Binding-site contacts:
Ligand atom O4 contacts residue MSE204 of chain 1.J at 3.5 Å.
Ligand atom O4 contacts residue GOL1 of chain 1.ZA at 3.8 Å.
Ligand atom C2 contacts residue GLY103 of chain 1.J at 3.6 Å.
Ligand atom C6 contacts residue THR101 of chain 1.J at 4.0 Å.
Ligand atom C4 contacts residue GLU203 of chain 1.J at 4.0 Å.
Ligand atom C2 contacts residue PHE169 of chain 1.J at 3.7 Å (hydrophobic).
Ligand atom C6 contacts residue THR102 of chain 1.J at 3.9 Å.
Ligand atom C4 contacts residue GLN173 of chain 1.J at 3.7 Å.
Ligand atom O4 contacts residue PHE202 of chain 1.J at 3.9 Å.
Ligand atom C4 contacts residue PHE169 of chain 1.J at 3.9 Å (hydrophobic).
Ligand atom N1 contacts residue ILE227 of chain 1.J at 4.0 Å.
Ligand atom N1 contacts residue THR102 of chain 1.J at 3.8 Å.
Ligand atom O2 contacts residue GLN173 of chain 1.J at 3.6 Å.
Ligand atom O2 contacts residue GLY103 of chain 1.J at 3.7 Å.
Ligand atom C5 contacts residue THR101 of chain 1.J at 3.8 Å.
Ligand atom O4 contacts residue GLN173 of chain 1.J at 3.0 Å (h-bond).
Ligand atom N1 contacts residue PHE169 of chain 1.J at 4.0 Å.
Ligand atom N3 contacts residue ARG175 of chain 1.J at 4.3 Å.
Ligand atom C5 contacts residue PHE169 of chain 1.J at 4.2 Å (hydrophobic).
Ligand atom N1 contacts residue GLY103 of chain 1.J at 3.6 Å (h-bond).
Ligand atom N3 contacts residue PHE202 of chain 1.J at 3.9 Å.
Ligand atom O4 contacts residue GLU203 of chain 1.J at 3.2 Å.
Ligand atom O2 contacts residue PHE169 of chain 1.J at 4.1 Å.
Ligand atom O2 contacts residue ARG175 of chain 1.J at 2.9 Å (salt-bridge).
Ligand atom O2 contacts residue ILE228 of chain 1.J at 3.5 Å.
Ligand atom N3 contacts residue GLY103 of chain 1.J at 4.2 Å.
Ligand atom C4 contacts residue PHE202 of chain 1.J at 3.8 Å (hydrophobic).
Ligand atom O4 contacts residue PHE169 of chain 1.J at 4.2 Å.
Ligand atom C2 contacts residue THR102 of chain 1.J at 4.3 Å.
Ligand atom C5 contacts residue GOL1 of chain 1.ZA at 2.9 Å.
Ligand atom C6 contacts residue GOL1 of chain 1.ZA at 3.7 Å.
Ligand atom C6 contacts residue GLY103 of chain 1.J at 4.0 Å.
Ligand atom N3 contacts residue GLN173 of chain 1.J at 3.0 Å (h-bond).
Ligand atom C6 contacts residue PHE169 of chain 1.J at 4.2 Å (hydrophobic).
Ligand atom C2 contacts residue ARG175 of chain 1.J at 3.9 Å.
Ligand atom N3 contacts residue PHE169 of chain 1.J at 3.7 Å.
Ligand atom C6 contacts residue ILE227 of chain 1.J at 3.8 Å (hydrophobic).
Ligand atom C5 contacts residue THR102 of chain 1.J at 4.2 Å.
Ligand atom C4 contacts residue GOL1 of chain 1.ZA at 3.8 Å.
Ligand atom C2 contacts residue GLN173 of chain 1.J at 3.8 Å.

Sequence of chain 1.J:
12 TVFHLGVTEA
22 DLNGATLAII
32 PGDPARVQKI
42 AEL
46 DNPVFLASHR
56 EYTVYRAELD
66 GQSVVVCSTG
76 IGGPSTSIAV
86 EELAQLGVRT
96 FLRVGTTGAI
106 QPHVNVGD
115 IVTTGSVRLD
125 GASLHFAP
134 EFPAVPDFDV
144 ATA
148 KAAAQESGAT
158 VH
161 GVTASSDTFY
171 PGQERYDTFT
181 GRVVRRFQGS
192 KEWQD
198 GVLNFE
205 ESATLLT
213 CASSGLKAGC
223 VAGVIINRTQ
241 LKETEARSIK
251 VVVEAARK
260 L

This small molecule binds to this protein.
Small molecule (SMILES): O=c1cc[nH]c(=O)[nH]1